Binding-site contacts:
Ligand atom O5 contacts residue ASN81 of chain 1.A at 2.4 Å (h-bond).
Ligand atom C8 contacts residue ASN81 of chain 1.A at 4.3 Å.
Ligand atom C5 contacts residue PHE120 of chain 1.A at 3.9 Å (hydrophobic).
Ligand atom N2 contacts residue PHE120 of chain 1.A at 4.5 Å.
Ligand atom O5 contacts residue PHE120 of chain 1.A at 4.1 Å.
Ligand atom C8 contacts residue ARG150 of chain 1.A at 4.1 Å.
Ligand atom C8 contacts residue GLN80 of chain 1.A at 3.4 Å.
Ligand atom O7 contacts residue ASN81 of chain 1.A at 2.8 Å (h-bond).
Ligand atom C3 contacts residue PHE120 of chain 1.A at 3.9 Å (hydrophobic).
Ligand atom C1 contacts residue ASN81 of chain 1.A at 1.5 Å.
Ligand atom C3 contacts residue ASN81 of chain 1.A at 3.8 Å.
Ligand atom C2 contacts residue PHE120 of chain 1.A at 4.2 Å (hydrophobic).
Ligand atom C2 contacts residue ASN81 of chain 1.A at 2.4 Å.
Ligand atom C5 contacts residue ASN81 of chain 1.A at 3.8 Å.
Ligand atom O6 contacts residue ILE121 of chain 1.A at 3.8 Å.
Ligand atom C7 contacts residue ASN81 of chain 1.A at 3.0 Å.
Ligand atom N2 contacts residue ASN81 of chain 1.A at 2.9 Å (h-bond).
Ligand atom C1 contacts residue PHE120 of chain 1.A at 3.6 Å (hydrophobic).
Ligand atom C6 contacts residue ILE121 of chain 1.A at 4.0 Å (hydrophobic).
Ligand atom C4 contacts residue PHE120 of chain 1.A at 4.5 Å (hydrophobic).
Ligand atom C4 contacts residue ASN81 of chain 1.A at 4.2 Å.
Ligand atom C5 contacts residue ILE121 of chain 1.A at 3.9 Å (hydrophobic).

A small-molecule ligand and the protein it binds are described below.
Small molecule (SMILES): CC(=O)N[C@@H]1[C@@H](O)[C@H](O)[C@@H](CO)O[C@H]1O

Sequence of chain 1.A:
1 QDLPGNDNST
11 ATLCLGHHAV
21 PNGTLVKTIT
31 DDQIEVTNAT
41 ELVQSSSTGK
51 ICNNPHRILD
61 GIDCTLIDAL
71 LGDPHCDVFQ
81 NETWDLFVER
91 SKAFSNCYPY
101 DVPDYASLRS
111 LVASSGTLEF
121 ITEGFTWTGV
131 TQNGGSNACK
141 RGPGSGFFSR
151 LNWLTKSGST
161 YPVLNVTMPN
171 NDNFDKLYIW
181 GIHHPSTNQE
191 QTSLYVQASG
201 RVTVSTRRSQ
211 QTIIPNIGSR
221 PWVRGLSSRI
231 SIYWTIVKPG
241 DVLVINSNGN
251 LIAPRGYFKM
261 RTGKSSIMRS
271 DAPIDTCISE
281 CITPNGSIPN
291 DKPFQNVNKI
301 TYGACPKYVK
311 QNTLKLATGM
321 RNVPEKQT